Sequence of chain 1.A:
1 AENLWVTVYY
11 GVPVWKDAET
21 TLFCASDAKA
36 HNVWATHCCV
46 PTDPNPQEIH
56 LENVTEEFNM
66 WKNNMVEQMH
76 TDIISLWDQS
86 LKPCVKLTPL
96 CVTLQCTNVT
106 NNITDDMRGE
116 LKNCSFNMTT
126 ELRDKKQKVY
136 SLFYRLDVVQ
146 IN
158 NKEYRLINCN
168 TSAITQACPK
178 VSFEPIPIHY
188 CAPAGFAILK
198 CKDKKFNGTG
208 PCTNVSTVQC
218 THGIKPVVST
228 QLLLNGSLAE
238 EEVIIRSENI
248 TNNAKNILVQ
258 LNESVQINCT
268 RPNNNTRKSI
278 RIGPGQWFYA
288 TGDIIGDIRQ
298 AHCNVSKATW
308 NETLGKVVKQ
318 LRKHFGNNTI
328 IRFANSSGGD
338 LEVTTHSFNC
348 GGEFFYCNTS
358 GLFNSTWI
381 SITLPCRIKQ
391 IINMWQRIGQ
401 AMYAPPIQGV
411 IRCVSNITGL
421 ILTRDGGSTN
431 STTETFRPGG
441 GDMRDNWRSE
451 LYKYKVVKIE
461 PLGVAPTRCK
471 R

Binding-site contacts:
Ligand atom O5 contacts residue ASN211 of chain 1.A at 2.4 Å (h-bond).
Ligand atom O5 contacts residue LYS199 of chain 1.A at 3.6 Å (salt-bridge).
Ligand atom C1 contacts residue LYS199 of chain 1.A at 4.3 Å.
Ligand atom O6 contacts residue LYS199 of chain 1.A at 4.4 Å.
Ligand atom C3 contacts residue ASN211 of chain 1.A at 3.7 Å.
Ligand atom C2 contacts residue ASN211 of chain 1.A at 2.5 Å.
Ligand atom C8 contacts residue HIS55 of chain 1.A at 4.5 Å.
Ligand atom C6 contacts residue LYS199 of chain 1.A at 4.4 Å.
Ligand atom C5 contacts residue ASN211 of chain 1.A at 3.7 Å.
Ligand atom C7 contacts residue ASN211 of chain 1.A at 3.2 Å.
Ligand atom N2 contacts residue ASN211 of chain 1.A at 2.8 Å (h-bond).
Ligand atom O7 contacts residue ASN211 of chain 1.A at 3.3 Å (h-bond).
Ligand atom C1 contacts residue ASN211 of chain 1.A at 1.5 Å.
Ligand atom N2 contacts residue HIS55 of chain 1.A at 4.2 Å.
Ligand atom C8 contacts residue ASN211 of chain 1.A at 4.2 Å.
Ligand atom C4 contacts residue ASN211 of chain 1.A at 4.2 Å.

The small molecule below binds the protein below.
Small molecule (SMILES): CC(=O)N[C@H]1[C@H](O[C@H]2[C@H](O)[C@@H](NC(C)=O)CO[C@@H]2CO)O[C@H](CO)[C@@H](O)[C@@H]1O